Binding-site contacts:
Ligand atom CA contacts residue PHE81 of chain 1.A at 3.7 Å (hydrophobic).
Ligand atom C contacts residue THR134 of chain 1.A at 3.6 Å.
Ligand atom NAG contacts residue GLU22 of chain 1.A at 2.8 Å (salt-bridge).
Ligand atom CAD contacts residue PRO130 of chain 1.A at 3.8 Å (hydrophobic).
Ligand atom CA contacts residue THR134 of chain 1.A at 3.5 Å.
Ligand atom O contacts residue GLY133 of chain 1.A at 3.2 Å.
Ligand atom CAA contacts residue TYR61 of chain 1.A at 3.6 Å (hydrophobic).
Ligand atom OXT contacts residue ARG86 of chain 1.A at 2.8 Å (salt-bridge).
Ligand atom NAG contacts residue PRO173 of chain 1.A at 3.4 Å.
Ligand atom OXT contacts residue GLY79 of chain 1.A at 3.2 Å (h-bond).
Ligand atom CAI contacts residue PRO173 of chain 1.A at 3.8 Å (hydrophobic).
Ligand atom NAG contacts residue TYR61 of chain 1.A at 3.4 Å (h-bond).
Ligand atom CB contacts residue GLU135 of chain 1.A at 3.6 Å.
Ligand atom CAD contacts residue GLU22 of chain 1.A at 3.6 Å.
Ligand atom C contacts residue PHE81 of chain 1.A at 3.8 Å (hydrophobic).
Ligand atom CB contacts residue PRO130 of chain 1.A at 4.1 Å (hydrophobic).
Ligand atom CB contacts residue TYR61 of chain 1.A at 3.8 Å (hydrophobic).
Ligand atom CAD contacts residue TYR61 of chain 1.A at 4.0 Å (hydrophobic).
Ligand atom CAA contacts residue GLY79 of chain 1.A at 3.3 Å.
Ligand atom CAA contacts residue PRO173 of chain 1.A at 4.0 Å (hydrophobic).
Ligand atom N contacts residue GLY79 of chain 1.A at 2.8 Å (h-bond).
Ligand atom O contacts residue THR134 of chain 1.A at 2.8 Å (h-bond).
Ligand atom CAD contacts residue PRO173 of chain 1.A at 3.7 Å (hydrophobic).
Ligand atom OXT contacts residue THR134 of chain 1.A at 4.0 Å.
Ligand atom CAI contacts residue PHE81 of chain 1.A at 4.0 Å (hydrophobic).
Ligand atom CAD contacts residue GLU135 of chain 1.A at 3.4 Å.
Ligand atom CAI contacts residue GLY79 of chain 1.A at 3.5 Å.
Ligand atom CA contacts residue GLY79 of chain 1.A at 4.0 Å.
Ligand atom C contacts residue ARG86 of chain 1.A at 3.5 Å.
Ligand atom N contacts residue PHE81 of chain 1.A at 3.4 Å.
Ligand atom CAI contacts residue TYR61 of chain 1.A at 3.6 Å (hydrophobic).
Ligand atom OXT contacts residue LEU80 of chain 1.A at 3.5 Å.
Ligand atom CAI contacts residue GLU22 of chain 1.A at 3.6 Å.
Ligand atom OXT contacts residue PHE81 of chain 1.A at 2.9 Å (h-bond).
Ligand atom O contacts residue ARG86 of chain 1.A at 2.8 Å (salt-bridge).
Ligand atom CAA contacts residue PHE25 of chain 1.A at 3.5 Å (hydrophobic).
Ligand atom CAA contacts residue ALA78 of chain 1.A at 3.8 Å (hydrophobic).
Ligand atom N contacts residue TYR61 of chain 1.A at 4.0 Å.
Ligand atom CAA contacts residue GLU22 of chain 1.A at 3.6 Å.
Ligand atom C contacts residue GLY79 of chain 1.A at 4.0 Å.

Sequence of chain 1.A:
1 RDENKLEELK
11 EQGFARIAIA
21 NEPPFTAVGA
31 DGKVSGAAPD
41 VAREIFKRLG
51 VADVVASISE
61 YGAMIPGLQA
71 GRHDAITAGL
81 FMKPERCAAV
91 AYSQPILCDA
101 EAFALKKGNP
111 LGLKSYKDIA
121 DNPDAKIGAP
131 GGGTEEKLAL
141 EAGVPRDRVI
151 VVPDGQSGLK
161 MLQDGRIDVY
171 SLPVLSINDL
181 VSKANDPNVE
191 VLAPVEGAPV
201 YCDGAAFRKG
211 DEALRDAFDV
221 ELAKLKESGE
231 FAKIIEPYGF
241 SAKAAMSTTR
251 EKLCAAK

The small molecule below binds the protein below.
Small molecule (SMILES): CC1=N[C@H](C(=O)O)CCN1